Sequence of chain 36.C:
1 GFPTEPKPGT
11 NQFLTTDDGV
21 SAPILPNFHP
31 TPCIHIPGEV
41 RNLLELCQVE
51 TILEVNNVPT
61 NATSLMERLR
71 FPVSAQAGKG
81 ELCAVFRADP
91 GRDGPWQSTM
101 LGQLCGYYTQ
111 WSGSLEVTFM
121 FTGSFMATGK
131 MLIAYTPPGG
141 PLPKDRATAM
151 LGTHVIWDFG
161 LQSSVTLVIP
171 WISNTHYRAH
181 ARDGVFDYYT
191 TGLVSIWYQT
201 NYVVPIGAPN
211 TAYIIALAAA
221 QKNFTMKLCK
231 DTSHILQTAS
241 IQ

A small-molecule ligand and the protein it binds are described below.
Small molecule (SMILES): Cc1cc(CCCCCCCOc2ccc(C3=NCCO3)cc2)on1

Sequence of chain 36.A:
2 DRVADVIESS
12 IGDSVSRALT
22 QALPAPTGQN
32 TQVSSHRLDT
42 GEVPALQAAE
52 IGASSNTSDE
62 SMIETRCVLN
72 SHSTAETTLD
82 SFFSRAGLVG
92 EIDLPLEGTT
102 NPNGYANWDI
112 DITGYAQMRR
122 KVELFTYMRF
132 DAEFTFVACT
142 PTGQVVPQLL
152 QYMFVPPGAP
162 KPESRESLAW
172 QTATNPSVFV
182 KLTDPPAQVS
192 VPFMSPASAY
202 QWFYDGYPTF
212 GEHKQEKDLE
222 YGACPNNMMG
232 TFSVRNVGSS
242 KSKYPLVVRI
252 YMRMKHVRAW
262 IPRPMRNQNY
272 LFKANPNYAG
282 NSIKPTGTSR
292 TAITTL

Sequence of chain 37.C:
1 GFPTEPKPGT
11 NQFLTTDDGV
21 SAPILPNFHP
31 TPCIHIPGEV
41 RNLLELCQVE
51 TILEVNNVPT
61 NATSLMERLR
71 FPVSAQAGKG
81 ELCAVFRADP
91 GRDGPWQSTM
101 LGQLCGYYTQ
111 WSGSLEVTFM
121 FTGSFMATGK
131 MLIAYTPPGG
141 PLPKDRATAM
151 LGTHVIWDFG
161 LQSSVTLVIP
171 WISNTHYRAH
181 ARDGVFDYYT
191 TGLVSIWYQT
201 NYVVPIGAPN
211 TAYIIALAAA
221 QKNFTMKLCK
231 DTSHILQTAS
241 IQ

Binding-site contacts:
Ligand atom C6B contacts residue ILE113 of chain 36.A at 4.0 Å (hydrophobic).
Ligand atom C2C contacts residue PHE155 of chain 36.A at 3.9 Å (hydrophobic).
Ligand atom C31 contacts residue ILE24 of chain 36.C at 3.6 Å (hydrophobic).
Ligand atom C5A contacts residue ASN228 of chain 36.A at 4.0 Å.
Ligand atom O1A contacts residue TRP203 of chain 36.A at 3.3 Å.
Ligand atom C6C contacts residue TYR201 of chain 36.A at 3.9 Å (hydrophobic).
Ligand atom C5C contacts residue PHE135 of chain 36.A at 3.5 Å (hydrophobic).
Ligand atom C31 contacts residue VAL179 of chain 36.A at 3.3 Å (hydrophobic).
Ligand atom C4C contacts residue PHE135 of chain 36.A at 3.8 Å (hydrophobic).
Ligand atom C2C contacts residue VAL192 of chain 36.A at 3.7 Å (hydrophobic).
Ligand atom O1 contacts residue PHE233 of chain 36.A at 3.1 Å.
Ligand atom C2B contacts residue TRP203 of chain 36.A at 4.0 Å (hydrophobic).
Ligand atom C5 contacts residue PHE155 of chain 36.A at 3.9 Å (hydrophobic).
Ligand atom C2A contacts residue ASP112 of chain 36.A at 3.8 Å.
Ligand atom C5 contacts residue PHE233 of chain 36.A at 4.0 Å (hydrophobic).
Ligand atom C4C contacts residue VAL192 of chain 36.A at 3.5 Å (hydrophobic).
Ligand atom N3A contacts residue THR114 of chain 36.A at 4.0 Å.
Ligand atom C5A contacts residue ASP112 of chain 36.A at 4.0 Å.
Ligand atom N3A contacts residue ASP112 of chain 36.A at 2.5 Å (salt-bridge).
Ligand atom C4A contacts residue THR114 of chain 36.A at 3.5 Å.
Ligand atom C4B contacts residue TRP203 of chain 36.A at 3.5 Å (hydrophobic).
Ligand atom C5C contacts residue ILE111 of chain 36.A at 3.8 Å (hydrophobic).
Ligand atom C5B contacts residue ILE111 of chain 36.A at 3.9 Å (hydrophobic).
Ligand atom C3B contacts residue ASN228 of chain 36.A at 4.0 Å.
Ligand atom N3A contacts residue ILE113 of chain 36.A at 3.8 Å.
Ligand atom C3B contacts residue TRP203 of chain 36.A at 3.1 Å (hydrophobic).
Ligand atom N2 contacts residue PHE155 of chain 36.A at 3.5 Å.
Ligand atom C2B contacts residue TYR201 of chain 36.A at 3.5 Å (hydrophobic).
Ligand atom C2A contacts residue TRP203 of chain 36.A at 3.6 Å (hydrophobic).
Ligand atom C5B contacts residue ASP112 of chain 36.A at 4.0 Å.
Ligand atom N2 contacts residue PHE233 of chain 36.A at 3.7 Å.
Ligand atom C4A contacts residue ASP112 of chain 36.A at 2.6 Å.
Ligand atom C4B contacts residue ILE113 of chain 36.A at 4.0 Å (hydrophobic).
Ligand atom O1B contacts residue TYR201 of chain 36.A at 3.4 Å.
Ligand atom C3C contacts residue PHE135 of chain 36.A at 3.8 Å (hydrophobic).
Ligand atom C5B contacts residue ILE113 of chain 36.A at 3.5 Å (hydrophobic).
Ligand atom C31 contacts residue PRO177 of chain 36.A at 3.9 Å (hydrophobic).
Ligand atom C4 contacts residue ILE24 of chain 36.C at 4.0 Å (hydrophobic).
Ligand atom O1 contacts residue PHE155 of chain 36.A at 3.4 Å.
Ligand atom O1A contacts residue ASN228 of chain 36.A at 3.7 Å.